Binding-site contacts:
Ligand atom C22 contacts residue PRO113 of chain 1.B at 3.4 Å (hydrophobic).
Ligand atom C2 contacts residue VAL47 of chain 1.B at 3.7 Å (hydrophobic).
Ligand atom C30 contacts residue PRO113 of chain 1.B at 3.2 Å (hydrophobic).
Ligand atom C13 contacts residue LEU165 of chain 1.B at 3.5 Å (hydrophobic).
Ligand atom C9 contacts residue MET112 of chain 1.B at 3.5 Å (hydrophobic).
Ligand atom N21 contacts residue TYR111 of chain 1.B at 3.7 Å.
Ligand atom C18 contacts residue ALA58 of chain 1.B at 3.6 Å (hydrophobic).
Ligand atom O28 contacts residue TYR109 of chain 1.B at 3.6 Å.
Ligand atom C16 contacts residue LEU165 of chain 1.B at 3.4 Å (hydrophobic).
Ligand atom C20 contacts residue MET39 of chain 1.B at 3.3 Å (hydrophobic).
Ligand atom C8 contacts residue GLY115 of chain 1.B at 3.7 Å.
Ligand atom O25 contacts residue MET112 of chain 1.B at 2.7 Å (h-bond).
Ligand atom N23 contacts residue MET39 of chain 1.B at 3.7 Å.
Ligand atom C31 contacts residue PRO113 of chain 1.B at 3.6 Å (hydrophobic).
Ligand atom C33 contacts residue THR127 of chain 1.B at 3.5 Å.
Ligand atom N21 contacts residue MET112 of chain 1.B at 2.9 Å (h-bond).
Ligand atom N21 contacts residue MET39 of chain 1.B at 3.5 Å.
Ligand atom C10 contacts residue TYR111 of chain 1.B at 3.2 Å (hydrophobic).
Ligand atom C14 contacts residue TYR109 of chain 1.B at 3.3 Å (hydrophobic).
Ligand atom C10 contacts residue PRO113 of chain 1.B at 3.3 Å (hydrophobic).
Ligand atom C22 contacts residue TYR111 of chain 1.B at 3.7 Å (hydrophobic).
Ligand atom O25 contacts residue TYR111 of chain 1.B at 3.6 Å.
Ligand atom C17 contacts residue LEU165 of chain 1.B at 3.2 Å (hydrophobic).
Ligand atom C15 contacts residue LEU165 of chain 1.B at 3.7 Å (hydrophobic).
Ligand atom C14 contacts residue LEU165 of chain 1.B at 3.7 Å (hydrophobic).
Ligand atom C11 contacts residue PRO113 of chain 1.B at 3.7 Å (hydrophobic).
Ligand atom C32 contacts residue THR127 of chain 1.B at 3.5 Å.
Ligand atom C18 contacts residue LEU165 of chain 1.B at 3.3 Å (hydrophobic).
Ligand atom C15 contacts residue TYR109 of chain 1.B at 3.3 Å (hydrophobic).
Ligand atom N35 contacts residue PRO113 of chain 1.B at 2.9 Å (h-bond).
Ligand atom C24 contacts residue ALA58 of chain 1.B at 3.7 Å (hydrophobic).
Ligand atom O28 contacts residue LYS60 of chain 1.B at 2.8 Å.
Ligand atom C33 contacts residue ARG120 of chain 1.B at 3.7 Å.
Ligand atom C8 contacts residue MET39 of chain 1.B at 3.6 Å (hydrophobic).
Ligand atom C13 contacts residue VAL110 of chain 1.B at 3.5 Å (hydrophobic).
Ligand atom O25 contacts residue ALA58 of chain 1.B at 3.7 Å.
Ligand atom N19 contacts residue MET39 of chain 1.B at 3.7 Å.
Ligand atom C9 contacts residue MET39 of chain 1.B at 3.4 Å (hydrophobic).
Ligand atom C10 contacts residue MET112 of chain 1.B at 3.6 Å (hydrophobic).
Ligand atom C9 contacts residue GLY115 of chain 1.B at 3.7 Å.

Sequence of chain 1.B:
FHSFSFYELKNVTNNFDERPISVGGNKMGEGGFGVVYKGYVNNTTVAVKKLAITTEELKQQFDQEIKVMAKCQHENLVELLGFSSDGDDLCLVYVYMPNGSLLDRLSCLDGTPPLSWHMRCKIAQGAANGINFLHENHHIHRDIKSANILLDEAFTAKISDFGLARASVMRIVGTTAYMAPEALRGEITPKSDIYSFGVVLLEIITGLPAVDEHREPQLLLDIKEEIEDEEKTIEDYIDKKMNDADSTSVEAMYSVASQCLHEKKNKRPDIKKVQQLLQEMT

This protein binds this small molecule.
Small molecule (SMILES): O=C(Nc1nc2cc(CN3CCCCC3)ccc2n1-c1ccccc1)c1cccc([N+](=O)[O-])c1